Binding-site contacts:
Ligand atom C1 contacts residue ASN109 of chain 1.B at 1.4 Å.
Ligand atom O4 contacts residue PHE72 of chain 1.B at 3.5 Å.
Ligand atom O5 contacts residue ASN109 of chain 1.B at 2.4 Å (h-bond).
Ligand atom C6 contacts residue TYR168 of chain 1.B at 3.7 Å (hydrophobic).
Ligand atom O7 contacts residue ILE120 of chain 1.B at 3.9 Å.
Ligand atom O3 contacts residue ASN118 of chain 1.B at 3.3 Å (h-bond).
Ligand atom C7 contacts residue ASN118 of chain 1.B at 3.7 Å.
Ligand atom C8 contacts residue GLN166 of chain 1.B at 4.0 Å.
Ligand atom C8 contacts residue ILE120 of chain 1.B at 4.0 Å (hydrophobic).
Ligand atom O7 contacts residue ASN109 of chain 1.B at 2.6 Å (h-bond).
Ligand atom O6 contacts residue GLN166 of chain 1.B at 3.0 Å (h-bond).
Ligand atom C1 contacts residue TYR168 of chain 1.B at 4.0 Å (hydrophobic).
Ligand atom C2 contacts residue TYR168 of chain 1.B at 3.7 Å (hydrophobic).
Ligand atom C4 contacts residue TYR168 of chain 1.B at 4.0 Å (hydrophobic).
Ligand atom O4 contacts residue PHE72 of chain 1.B at 3.9 Å.
Ligand atom C8 contacts residue TYR107 of chain 1.B at 4.0 Å (hydrophobic).
Ligand atom N2 contacts residue ASN109 of chain 1.B at 2.9 Å (h-bond).
Ligand atom C2 contacts residue PHE72 of chain 1.B at 3.9 Å (hydrophobic).
Ligand atom O6 contacts residue ILE120 of chain 1.B at 4.0 Å.
Ligand atom C5 contacts residue PHE72 of chain 1.B at 3.9 Å (hydrophobic).
Ligand atom C6 contacts residue GLN166 of chain 1.B at 3.4 Å.
Ligand atom O5 contacts residue TYR168 of chain 1.B at 3.4 Å.
Ligand atom C2 contacts residue ASN109 of chain 1.B at 2.5 Å.
Ligand atom O4 contacts residue VAL60 of chain 1.B at 3.7 Å.
Ligand atom C7 contacts residue ASN109 of chain 1.B at 2.9 Å.
Ligand atom O6 contacts residue PHE72 of chain 1.B at 3.6 Å.
Ligand atom O2 contacts residue PHE72 of chain 1.B at 3.5 Å.
Ligand atom C8 contacts residue ASN118 of chain 1.B at 3.5 Å.
Ligand atom O6 contacts residue ASN70 of chain 1.B at 3.7 Å.
Ligand atom O7 contacts residue TYR107 of chain 1.B at 3.2 Å.
Ligand atom O2 contacts residue ASN70 of chain 1.B at 3.9 Å.
Ligand atom N2 contacts residue ASN118 of chain 1.B at 3.9 Å.
Ligand atom C3 contacts residue ASN109 of chain 1.B at 3.8 Å.
Ligand atom C7 contacts residue TYR107 of chain 1.B at 3.7 Å (hydrophobic).
Ligand atom C5 contacts residue TYR168 of chain 1.B at 3.9 Å (hydrophobic).
Ligand atom O4 contacts residue ASN70 of chain 1.B at 3.8 Å.
Ligand atom O2 contacts residue ASN118 of chain 1.B at 3.0 Å (h-bond).
Ligand atom C8 contacts residue VAL113 of chain 1.B at 4.0 Å (hydrophobic).
Ligand atom C5 contacts residue ASN109 of chain 1.B at 3.6 Å.
Ligand atom O7 contacts residue ASN118 of chain 1.B at 4.0 Å.

Sequence of chain 1.B:
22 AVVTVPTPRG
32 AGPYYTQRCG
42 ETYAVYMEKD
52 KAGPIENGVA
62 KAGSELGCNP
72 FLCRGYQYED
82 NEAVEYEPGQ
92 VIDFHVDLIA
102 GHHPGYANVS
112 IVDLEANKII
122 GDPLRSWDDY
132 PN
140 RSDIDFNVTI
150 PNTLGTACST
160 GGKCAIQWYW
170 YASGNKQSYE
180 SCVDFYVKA

This protein binds this small molecule.
Small molecule (SMILES): CC(=O)N[C@H]1[C@H](O[C@H]2[C@H](O)[C@@H](NC(C)=O)CO[C@@H]2CO)O[C@H](CO)[C@@H](O[C@@H]2O[C@H](CO[C@H]3O[C@H](CO)[C@@H](O)[C@H](O[C@H]4O[C@H](CO)[C@@H](O)[C@H](O)[C@@H]4O)[C@@H]3O)[C@@H](O)[C@H](O[C@H]3O[C@H](CO)[C@@H](O)[C@H](O)[C@@H]3O[C@H]3O[C@H](CO)[C@@H](O)[C@H](O)[C@@H]3O)[C@@H]2O)[C@@H]1O